This small molecule binds to this protein.
Small molecule (SMILES): CC(=O)N[C@@H]1[C@@H](O)[C@H](O)[C@@H](CO)O[C@H]1O

Binding-site contacts:
Ligand atom C5 contacts residue ASN603 of chain 1.G at 3.7 Å.
Ligand atom C2 contacts residue ASN603 of chain 1.G at 2.4 Å.
Ligand atom N2 contacts residue ASN603 of chain 1.G at 2.7 Å (h-bond).
Ligand atom C4 contacts residue ASN603 of chain 1.G at 4.2 Å.
Ligand atom O5 contacts residue ASN603 of chain 1.G at 2.4 Å (h-bond).
Ligand atom C8 contacts residue ASN603 of chain 1.G at 4.5 Å.
Ligand atom O6 contacts residue ASN603 of chain 1.G at 3.8 Å.
Ligand atom C7 contacts residue ASN603 of chain 1.G at 3.5 Å.
Ligand atom O7 contacts residue THR604 of chain 1.G at 3.9 Å.
Ligand atom O7 contacts residue ASN603 of chain 1.G at 3.6 Å (h-bond).
Ligand atom C3 contacts residue ASN603 of chain 1.G at 3.7 Å.
Ligand atom C1 contacts residue ASN603 of chain 1.G at 1.4 Å.

Sequence of chain 1.G:
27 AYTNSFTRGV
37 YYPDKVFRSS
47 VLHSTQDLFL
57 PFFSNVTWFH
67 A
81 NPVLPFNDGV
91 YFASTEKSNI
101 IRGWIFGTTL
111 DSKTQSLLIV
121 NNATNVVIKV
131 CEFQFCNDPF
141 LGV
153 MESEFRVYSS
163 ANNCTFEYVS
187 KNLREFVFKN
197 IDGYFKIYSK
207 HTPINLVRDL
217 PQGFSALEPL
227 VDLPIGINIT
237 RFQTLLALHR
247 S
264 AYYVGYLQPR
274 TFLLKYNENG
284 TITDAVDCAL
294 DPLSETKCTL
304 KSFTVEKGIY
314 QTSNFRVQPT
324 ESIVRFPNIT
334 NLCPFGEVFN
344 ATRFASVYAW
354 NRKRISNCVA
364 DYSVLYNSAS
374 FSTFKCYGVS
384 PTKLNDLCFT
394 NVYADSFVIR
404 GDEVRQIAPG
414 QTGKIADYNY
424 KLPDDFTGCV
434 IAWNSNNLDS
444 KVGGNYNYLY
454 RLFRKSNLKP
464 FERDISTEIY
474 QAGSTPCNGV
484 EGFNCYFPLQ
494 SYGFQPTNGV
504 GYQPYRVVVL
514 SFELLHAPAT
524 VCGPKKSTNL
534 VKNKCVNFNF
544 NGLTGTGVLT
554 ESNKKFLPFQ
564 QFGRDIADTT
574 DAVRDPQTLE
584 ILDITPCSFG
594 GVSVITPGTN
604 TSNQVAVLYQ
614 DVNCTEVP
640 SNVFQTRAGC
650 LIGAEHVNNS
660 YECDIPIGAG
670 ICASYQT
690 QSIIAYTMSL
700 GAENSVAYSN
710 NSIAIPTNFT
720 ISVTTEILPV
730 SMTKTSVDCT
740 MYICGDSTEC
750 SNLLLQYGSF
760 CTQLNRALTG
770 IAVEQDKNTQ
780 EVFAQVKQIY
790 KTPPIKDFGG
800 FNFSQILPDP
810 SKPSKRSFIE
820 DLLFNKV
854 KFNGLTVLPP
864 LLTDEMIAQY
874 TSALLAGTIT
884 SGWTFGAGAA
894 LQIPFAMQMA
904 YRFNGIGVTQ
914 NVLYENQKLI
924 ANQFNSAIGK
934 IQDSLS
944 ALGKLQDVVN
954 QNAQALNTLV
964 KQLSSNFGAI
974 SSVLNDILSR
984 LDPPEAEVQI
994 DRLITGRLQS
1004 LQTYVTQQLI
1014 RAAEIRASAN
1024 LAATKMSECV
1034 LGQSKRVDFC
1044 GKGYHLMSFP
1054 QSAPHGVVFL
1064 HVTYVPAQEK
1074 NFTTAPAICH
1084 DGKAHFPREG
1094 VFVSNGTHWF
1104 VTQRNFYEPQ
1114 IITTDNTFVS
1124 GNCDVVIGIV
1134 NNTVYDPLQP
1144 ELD